Binding-site contacts:
Ligand atom O4 contacts residue GLU29 of chain 1.B at 3.7 Å.
Ligand atom N18 contacts residue THR31 of chain 1.B at 3.8 Å.
Ligand atom C17 contacts residue VAL17 of chain 1.B at 3.8 Å (hydrophobic).
Ligand atom C8 contacts residue ALA24 of chain 1.B at 3.7 Å (hydrophobic).
Ligand atom C14 contacts residue LEU30 of chain 1.B at 3.9 Å (hydrophobic).
Ligand atom O3 contacts residue GLU29 of chain 1.B at 3.7 Å.
Ligand atom N18 contacts residue LEU30 of chain 1.B at 3.4 Å.
Ligand atom S16 contacts residue MET177 of chain 1.B at 3.7 Å.
Ligand atom C8 contacts residue LEU30 of chain 1.B at 3.7 Å (hydrophobic).
Ligand atom N18 contacts residue GLY21 of chain 1.B at 3.6 Å.
Ligand atom O3 contacts residue GLY26 of chain 1.B at 3.6 Å.
Ligand atom O2 contacts residue THR27 of chain 1.B at 2.7 Å (h-bond).
Ligand atom O3 contacts residue GLY28 of chain 1.B at 2.7 Å (h-bond).
Ligand atom O2 contacts residue GLY28 of chain 1.B at 3.9 Å.
Ligand atom C17 contacts residue THR31 of chain 1.B at 3.2 Å.
Ligand atom O6 contacts residue ALA24 of chain 1.B at 3.9 Å.
Ligand atom C15 contacts residue GLY21 of chain 1.B at 3.9 Å.
Ligand atom C5 contacts residue TYR113 of chain 1.B at 3.7 Å (hydrophobic).
Ligand atom O2 contacts residue GLY26 of chain 1.B at 3.4 Å.
Ligand atom P1 contacts residue TYR113 of chain 1.B at 3.8 Å.
Ligand atom C13 contacts residue MET177 of chain 1.B at 4.0 Å (hydrophobic).
Ligand atom C17 contacts residue GLY21 of chain 1.B at 3.5 Å.
Ligand atom S16 contacts residue VAL17 of chain 1.B at 3.8 Å.
Ligand atom O4 contacts residue THR27 of chain 1.B at 3.7 Å.
Ligand atom O2 contacts residue LYS112 of chain 1.B at 2.8 Å (salt-bridge).
Ligand atom C7 contacts residue ALA24 of chain 1.B at 3.4 Å (hydrophobic).
Ligand atom C11 contacts residue ALA24 of chain 1.B at 3.9 Å (hydrophobic).
Ligand atom S16 contacts residue GLU20 of chain 1.B at 3.9 Å.
Ligand atom S16 contacts residue GLY21 of chain 1.B at 3.9 Å.
Ligand atom C15 contacts residue LEU30 of chain 1.B at 3.5 Å (hydrophobic).
Ligand atom O4 contacts residue LYS112 of chain 1.B at 3.6 Å.
Ligand atom O4 contacts residue LEU30 of chain 1.B at 3.1 Å (h-bond).
Ligand atom C12 contacts residue ALA24 of chain 1.B at 3.5 Å (hydrophobic).
Ligand atom O3 contacts residue THR27 of chain 1.B at 3.3 Å (h-bond).
Ligand atom O4 contacts residue TYR113 of chain 1.B at 2.9 Å (h-bond).
Ligand atom P1 contacts residue THR27 of chain 1.B at 3.6 Å.
Ligand atom P1 contacts residue LYS112 of chain 1.B at 3.9 Å.
Ligand atom C17 contacts residue LEU30 of chain 1.B at 3.9 Å (hydrophobic).
Ligand atom P1 contacts residue GLY28 of chain 1.B at 3.7 Å.
Ligand atom P1 contacts residue GLY26 of chain 1.B at 4.0 Å.

This protein binds this small molecule.
Small molecule (SMILES): O=P(O)(O)COc1cccc2c1-c1ncsc1C2

Sequence of chain 1.B:
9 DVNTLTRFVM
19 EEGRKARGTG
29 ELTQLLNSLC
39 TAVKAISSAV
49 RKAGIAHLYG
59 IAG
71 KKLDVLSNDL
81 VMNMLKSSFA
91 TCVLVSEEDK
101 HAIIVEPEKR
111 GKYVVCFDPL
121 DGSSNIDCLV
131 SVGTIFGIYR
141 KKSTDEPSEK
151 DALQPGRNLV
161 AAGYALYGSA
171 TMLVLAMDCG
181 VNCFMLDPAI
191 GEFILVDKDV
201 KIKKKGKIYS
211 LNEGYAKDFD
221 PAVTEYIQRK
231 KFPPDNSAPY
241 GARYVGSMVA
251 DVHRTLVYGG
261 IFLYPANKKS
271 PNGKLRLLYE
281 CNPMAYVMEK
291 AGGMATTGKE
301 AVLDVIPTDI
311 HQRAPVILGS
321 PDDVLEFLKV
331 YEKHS